Sequence of chain 1.D:
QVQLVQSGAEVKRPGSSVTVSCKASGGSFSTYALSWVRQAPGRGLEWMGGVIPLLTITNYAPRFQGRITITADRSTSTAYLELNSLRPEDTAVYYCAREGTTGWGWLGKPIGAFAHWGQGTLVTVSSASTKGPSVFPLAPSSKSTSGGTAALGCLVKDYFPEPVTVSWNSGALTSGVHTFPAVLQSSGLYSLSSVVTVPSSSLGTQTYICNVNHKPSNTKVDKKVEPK

Binding-site contacts:
Ligand atom O2P contacts residue PHE29 of chain 1.D at 2.5 Å (h-bond).
Ligand atom O6 contacts residue ARG74 of chain 1.D at 4.5 Å.
Ligand atom O2 contacts residue SER28 of chain 1.D at 4.3 Å.
Ligand atom O31 contacts residue SER28 of chain 1.D at 4.0 Å.
Ligand atom C12 contacts residue TRP106 of chain 1.D at 3.6 Å (hydrophobic).
Ligand atom O2P contacts residue TRP106 of chain 1.D at 4.4 Å.
Ligand atom O2P contacts residue SER28 of chain 1.D at 3.2 Å.
Ligand atom C5 contacts residue ARG74 of chain 1.D at 3.6 Å.
Ligand atom C4 contacts residue ARG74 of chain 1.D at 4.2 Å.
Ligand atom O4P contacts residue SER30 of chain 1.D at 3.7 Å.
Ligand atom C13 contacts residue GLY105 of chain 1.D at 4.3 Å.
Ligand atom O3 contacts residue TRP106 of chain 1.D at 4.5 Å.
Ligand atom P contacts residue SER30 of chain 1.D at 4.3 Å.
Ligand atom O31 contacts residue GLY27 of chain 1.D at 2.8 Å (h-bond).
Ligand atom C4 contacts residue SER30 of chain 1.D at 3.1 Å.
Ligand atom P contacts residue PHE29 of chain 1.D at 3.7 Å.
Ligand atom C4 contacts residue TRP106 of chain 1.D at 3.6 Å (hydrophobic).
Ligand atom O3P contacts residue SER28 of chain 1.D at 3.5 Å.
Ligand atom O5 contacts residue SER30 of chain 1.D at 3.5 Å (h-bond).
Ligand atom O1P contacts residue PHE29 of chain 1.D at 3.9 Å.
Ligand atom P contacts residue TRP106 of chain 1.D at 4.5 Å.
Ligand atom O6 contacts residue TRP106 of chain 1.D at 4.3 Å.
Ligand atom C5 contacts residue TRP106 of chain 1.D at 4.0 Å (hydrophobic).
Ligand atom C6 contacts residue TRP106 of chain 1.D at 4.3 Å (hydrophobic).
Ligand atom O5 contacts residue ARG74 of chain 1.D at 2.3 Å (salt-bridge).
Ligand atom C5 contacts residue SER30 of chain 1.D at 3.7 Å.
Ligand atom C1 contacts residue TRP106 of chain 1.D at 4.4 Å (hydrophobic).
Ligand atom O1 contacts residue TRP106 of chain 1.D at 3.2 Å.
Ligand atom O3P contacts residue TRP106 of chain 1.D at 3.7 Å.
Ligand atom P contacts residue SER28 of chain 1.D at 3.7 Å.
Ligand atom C10 contacts residue TRP106 of chain 1.D at 3.2 Å (hydrophobic).
Ligand atom O5 contacts residue TRP106 of chain 1.D at 3.5 Å.
Ligand atom O1P contacts residue GLY27 of chain 1.D at 3.8 Å.
Ligand atom C31 contacts residue GLY27 of chain 1.D at 4.0 Å.
Ligand atom C13 contacts residue TRP106 of chain 1.D at 3.9 Å (hydrophobic).
Ligand atom O2P contacts residue SER30 of chain 1.D at 3.1 Å (h-bond).
Ligand atom O1P contacts residue SER28 of chain 1.D at 3.6 Å.
Ligand atom C2 contacts residue TRP106 of chain 1.D at 4.3 Å (hydrophobic).

The protein below binds the small molecule below.
Small molecule (SMILES): CCCCCC(=O)OC[C@@H](COP(=O)(O)OC[C@H](O)CO)OC(=O)CCCCC